Sequence of chain 1.C:
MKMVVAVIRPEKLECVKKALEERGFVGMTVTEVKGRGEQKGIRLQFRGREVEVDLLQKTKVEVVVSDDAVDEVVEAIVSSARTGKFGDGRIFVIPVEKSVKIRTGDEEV

Binding-site contacts:
Ligand atom O2 contacts residue MG1 of chain 1.K at 2.0 Å.
Ligand atom O5 contacts residue GLY87 of chain 1.C at 3.1 Å (h-bond).
Ligand atom C1 contacts residue MG1 of chain 1.K at 2.8 Å.
Ligand atom C1 contacts residue GLN39 of chain 1.C at 3.3 Å.
Ligand atom C5 contacts residue PHE86 of chain 1.C at 3.9 Å (hydrophobic).
Ligand atom C3 contacts residue LEU56 of chain 1.C at 4.1 Å (hydrophobic).
Ligand atom O4 contacts residue GLY87 of chain 1.C at 3.6 Å.
Ligand atom O2 contacts residue ATP1 of chain 1.M at 2.8 Å (h-bond).
Ligand atom C1 contacts residue GLY41 of chain 1.C at 3.8 Å.
Ligand atom C1 contacts residue LYS40 of chain 1.C at 4.0 Å.
Ligand atom O3 contacts residue ARG9 of chain 1.C at 3.6 Å.
Ligand atom C4 contacts residue ILE42 of chain 1.C at 3.9 Å (hydrophobic).
Ligand atom C2 contacts residue MG1 of chain 1.K at 2.9 Å.
Ligand atom O1 contacts residue ARG36 of chain 1.C at 3.7 Å.
Ligand atom O4 contacts residue LYS58 of chain 1.C at 3.0 Å (salt-bridge).
Ligand atom C4 contacts residue PHE86 of chain 1.C at 3.7 Å (hydrophobic).
Ligand atom C3 contacts residue ILE42 of chain 1.C at 4.0 Å (hydrophobic).
Ligand atom O2 contacts residue GLY37 of chain 1.C at 3.0 Å (h-bond).
Ligand atom O1 contacts residue MG1 of chain 1.K at 4.0 Å.
Ligand atom C2 contacts residue GLN39 of chain 1.C at 3.3 Å.
Ligand atom C2 contacts residue ATP1 of chain 1.M at 3.5 Å.
Ligand atom O1 contacts residue GLY37 of chain 1.C at 3.0 Å (h-bond).
Ligand atom C1 contacts residue ATP1 of chain 1.M at 3.4 Å.
Ligand atom O5 contacts residue ATP1 of chain 1.M at 3.0 Å (h-bond).
Ligand atom C5 contacts residue LYS58 of chain 1.C at 3.5 Å.
Ligand atom O3 contacts residue LYS58 of chain 1.C at 3.1 Å (salt-bridge).
Ligand atom C3 contacts residue GLY41 of chain 1.C at 3.5 Å.
Ligand atom O2 contacts residue GLN39 of chain 1.C at 2.7 Å (h-bond).
Ligand atom O1 contacts residue GLY41 of chain 1.C at 2.8 Å (h-bond).
Ligand atom O4 contacts residue LEU56 of chain 1.C at 3.8 Å.
Ligand atom O1 contacts residue LYS40 of chain 1.C at 3.4 Å (salt-bridge).
Ligand atom C1 contacts residue GLY37 of chain 1.C at 3.3 Å.
Ligand atom C5 contacts residue GLY87 of chain 1.C at 3.6 Å.
Ligand atom O2 contacts residue GLU38 of chain 1.C at 3.3 Å (salt-bridge).
Ligand atom O5 contacts residue PHE86 of chain 1.C at 3.4 Å.
Ligand atom O5 contacts residue MG1 of chain 1.K at 2.2 Å.
Ligand atom O3 contacts residue PHE86 of chain 1.C at 3.8 Å.
Ligand atom O5 contacts residue GLN39 of chain 1.C at 2.8 Å (h-bond).
Ligand atom O1 contacts residue GLN39 of chain 1.C at 3.9 Å.
Ligand atom O3 contacts residue GLY87 of chain 1.C at 3.7 Å.

The protein below binds the small molecule below.
Small molecule (SMILES): O=C(O)CCC(=O)C(=O)O